Sequence of chain 1.I:
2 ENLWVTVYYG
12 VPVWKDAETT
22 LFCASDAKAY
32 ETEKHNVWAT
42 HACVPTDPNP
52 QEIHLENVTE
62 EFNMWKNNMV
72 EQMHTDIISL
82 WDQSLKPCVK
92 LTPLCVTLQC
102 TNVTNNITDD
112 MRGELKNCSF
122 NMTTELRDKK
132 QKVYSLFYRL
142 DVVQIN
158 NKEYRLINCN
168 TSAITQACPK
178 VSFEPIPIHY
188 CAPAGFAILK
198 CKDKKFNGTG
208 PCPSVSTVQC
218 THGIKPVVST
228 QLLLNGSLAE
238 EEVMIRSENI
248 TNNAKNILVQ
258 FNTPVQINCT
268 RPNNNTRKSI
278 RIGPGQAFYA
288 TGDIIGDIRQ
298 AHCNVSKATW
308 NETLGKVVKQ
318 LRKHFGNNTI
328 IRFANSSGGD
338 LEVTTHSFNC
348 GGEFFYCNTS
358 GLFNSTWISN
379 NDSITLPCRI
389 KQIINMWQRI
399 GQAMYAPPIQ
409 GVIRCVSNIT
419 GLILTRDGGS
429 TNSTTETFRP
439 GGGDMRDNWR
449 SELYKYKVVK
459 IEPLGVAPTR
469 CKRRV

Binding-site contacts:
Ligand atom O7 contacts residue ASN416 of chain 1.I at 4.2 Å.
Ligand atom C8 contacts residue LYS222 of chain 1.I at 4.5 Å.
Ligand atom C8 contacts residue ASN232 of chain 1.I at 3.4 Å.
Ligand atom C5 contacts residue PRO261 of chain 1.I at 4.2 Å (hydrophobic).
Ligand atom C1 contacts residue PRO261 of chain 1.I at 4.3 Å (hydrophobic).
Ligand atom C7 contacts residue ASN232 of chain 1.I at 3.4 Å.
Ligand atom C5 contacts residue ASN416 of chain 1.I at 3.6 Å.
Ligand atom C3 contacts residue ASN416 of chain 1.I at 3.8 Å.
Ligand atom C2 contacts residue ASN416 of chain 1.I at 2.4 Å.
Ligand atom O5 contacts residue ASN416 of chain 1.I at 2.3 Å (h-bond).
Ligand atom O7 contacts residue NAG1 of chain 1.AB at 3.2 Å (h-bond).
Ligand atom N2 contacts residue ASN416 of chain 1.I at 2.9 Å (h-bond).
Ligand atom O5 contacts residue PRO261 of chain 1.I at 3.4 Å.
Ligand atom C7 contacts residue ASN416 of chain 1.I at 3.3 Å.
Ligand atom C7 contacts residue NAG1 of chain 1.AB at 4.3 Å.
Ligand atom C1 contacts residue ASN416 of chain 1.I at 1.4 Å.
Ligand atom O7 contacts residue ASN232 of chain 1.I at 2.9 Å (h-bond).
Ligand atom O6 contacts residue PRO261 of chain 1.I at 3.4 Å.
Ligand atom C4 contacts residue ASN416 of chain 1.I at 4.2 Å.
Ligand atom C8 contacts residue ASN416 of chain 1.I at 3.2 Å.
Ligand atom C6 contacts residue PRO261 of chain 1.I at 3.9 Å (hydrophobic).

A small-molecule ligand and the protein it binds are described below.
Small molecule (SMILES): CC(=O)N[C@H]1[C@H](O[C@H]2[C@H](O)[C@@H](NC(C)=O)CO[C@@H]2CO)O[C@H](CO)[C@@H](O)[C@@H]1O